Sequence of chain 1.B:
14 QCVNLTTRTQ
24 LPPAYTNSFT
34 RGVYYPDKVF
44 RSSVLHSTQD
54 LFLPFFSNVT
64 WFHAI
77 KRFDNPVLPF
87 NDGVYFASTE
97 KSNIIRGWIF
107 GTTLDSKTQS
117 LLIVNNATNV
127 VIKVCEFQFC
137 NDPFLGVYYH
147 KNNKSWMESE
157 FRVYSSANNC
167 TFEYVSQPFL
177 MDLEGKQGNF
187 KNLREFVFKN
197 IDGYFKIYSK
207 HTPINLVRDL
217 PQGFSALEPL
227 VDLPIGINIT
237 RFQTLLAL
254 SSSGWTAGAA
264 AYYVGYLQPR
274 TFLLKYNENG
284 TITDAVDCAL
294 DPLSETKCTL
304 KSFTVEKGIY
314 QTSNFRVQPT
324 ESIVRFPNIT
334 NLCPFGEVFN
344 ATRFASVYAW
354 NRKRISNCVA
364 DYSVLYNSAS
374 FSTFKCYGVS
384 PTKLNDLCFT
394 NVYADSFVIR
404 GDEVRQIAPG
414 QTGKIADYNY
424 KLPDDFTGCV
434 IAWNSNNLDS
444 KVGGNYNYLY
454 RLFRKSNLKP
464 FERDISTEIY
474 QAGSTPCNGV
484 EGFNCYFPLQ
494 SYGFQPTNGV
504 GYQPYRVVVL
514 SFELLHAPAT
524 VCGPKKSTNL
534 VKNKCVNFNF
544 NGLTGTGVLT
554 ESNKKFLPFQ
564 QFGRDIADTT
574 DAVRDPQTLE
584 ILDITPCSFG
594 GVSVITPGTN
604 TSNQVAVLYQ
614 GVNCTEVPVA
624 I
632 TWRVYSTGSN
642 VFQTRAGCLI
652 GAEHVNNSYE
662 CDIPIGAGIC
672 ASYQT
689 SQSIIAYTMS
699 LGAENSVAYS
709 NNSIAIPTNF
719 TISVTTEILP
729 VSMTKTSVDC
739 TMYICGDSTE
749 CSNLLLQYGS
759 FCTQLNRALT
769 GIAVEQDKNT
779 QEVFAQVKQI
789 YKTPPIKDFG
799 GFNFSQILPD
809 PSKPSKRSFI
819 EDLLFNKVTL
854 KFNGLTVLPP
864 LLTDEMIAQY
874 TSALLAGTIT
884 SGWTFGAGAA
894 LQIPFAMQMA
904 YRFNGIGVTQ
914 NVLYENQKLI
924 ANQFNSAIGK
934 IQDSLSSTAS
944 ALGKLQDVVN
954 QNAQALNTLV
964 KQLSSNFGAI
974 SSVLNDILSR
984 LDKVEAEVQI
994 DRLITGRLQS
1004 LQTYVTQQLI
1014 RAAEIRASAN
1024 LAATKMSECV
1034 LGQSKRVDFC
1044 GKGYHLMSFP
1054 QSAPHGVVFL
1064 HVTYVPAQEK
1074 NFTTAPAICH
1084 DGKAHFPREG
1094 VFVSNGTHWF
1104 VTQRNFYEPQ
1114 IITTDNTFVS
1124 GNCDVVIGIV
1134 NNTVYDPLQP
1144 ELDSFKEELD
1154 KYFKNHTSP

This protein binds this small molecule.
Small molecule (SMILES): CC(=O)N[C@H]1[C@H](O[C@H]2[C@H](O)[C@@H](NC(C)=O)CO[C@@H]2CO)O[C@H](CO)[C@@H](O)[C@@H]1O

Binding-site contacts:
Ligand atom C2 contacts residue ASN801 of chain 1.B at 2.5 Å.
Ligand atom C3 contacts residue ASN801 of chain 1.B at 3.8 Å.
Ligand atom C1 contacts residue SER803 of chain 1.B at 3.6 Å.
Ligand atom C6 contacts residue SER803 of chain 1.B at 3.6 Å.
Ligand atom C6 contacts residue GLN804 of chain 1.B at 3.5 Å.
Ligand atom O5 contacts residue SER803 of chain 1.B at 3.2 Å (h-bond).
Ligand atom O5 contacts residue ASN801 of chain 1.B at 2.4 Å (h-bond).
Ligand atom C7 contacts residue ASN801 of chain 1.B at 3.3 Å.
Ligand atom C1 contacts residue ASN801 of chain 1.B at 1.4 Å.
Ligand atom C5 contacts residue ASN801 of chain 1.B at 3.7 Å.
Ligand atom O6 contacts residue GLN804 of chain 1.B at 3.0 Å (h-bond).
Ligand atom O6 contacts residue SER803 of chain 1.B at 2.8 Å (h-bond).
Ligand atom C4 contacts residue ASN801 of chain 1.B at 4.2 Å.
Ligand atom O7 contacts residue ASN801 of chain 1.B at 4.0 Å.
Ligand atom C8 contacts residue ASN801 of chain 1.B at 3.6 Å.
Ligand atom C5 contacts residue SER803 of chain 1.B at 3.4 Å.
Ligand atom N2 contacts residue ASN801 of chain 1.B at 2.9 Å (h-bond).